Sequence of chain 1.A:
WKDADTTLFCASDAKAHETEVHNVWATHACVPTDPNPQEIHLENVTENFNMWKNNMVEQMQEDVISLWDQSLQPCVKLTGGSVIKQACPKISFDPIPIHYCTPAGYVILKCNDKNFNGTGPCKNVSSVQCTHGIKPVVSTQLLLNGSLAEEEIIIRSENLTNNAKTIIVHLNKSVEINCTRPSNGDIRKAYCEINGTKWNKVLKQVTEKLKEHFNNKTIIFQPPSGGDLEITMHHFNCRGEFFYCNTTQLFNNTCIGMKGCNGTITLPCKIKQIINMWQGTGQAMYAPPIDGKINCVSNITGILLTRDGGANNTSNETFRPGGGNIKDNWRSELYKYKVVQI

Binding-site contacts:
Ligand atom C2 contacts residue LYS115 of chain 1.A at 3.4 Å.
Ligand atom C1 contacts residue ASN113 of chain 1.A at 4.1 Å.
Ligand atom C1 contacts residue ASN125 of chain 1.A at 1.4 Å.
Ligand atom C2 contacts residue ASN125 of chain 1.A at 2.4 Å.
Ligand atom C4 contacts residue LYS115 of chain 1.A at 3.8 Å.
Ligand atom C7 contacts residue ASN125 of chain 1.A at 3.5 Å.
Ligand atom N2 contacts residue LYS115 of chain 1.A at 4.0 Å.
Ligand atom O6 contacts residue GLU40 of chain 1.A at 4.3 Å.
Ligand atom O5 contacts residue ASN125 of chain 1.A at 2.4 Å (h-bond).
Ligand atom C5 contacts residue ASN125 of chain 1.A at 3.7 Å.
Ligand atom O5 contacts residue ASN113 of chain 1.A at 3.3 Å.
Ligand atom O6 contacts residue SER127 of chain 1.A at 4.1 Å.
Ligand atom C3 contacts residue ASN125 of chain 1.A at 3.8 Å.
Ligand atom O3 contacts residue LYS115 of chain 1.A at 2.9 Å (salt-bridge).
Ligand atom C4 contacts residue ASN125 of chain 1.A at 4.2 Å.
Ligand atom N2 contacts residue ASN125 of chain 1.A at 2.9 Å (h-bond).
Ligand atom C6 contacts residue ASN113 of chain 1.A at 3.8 Å.
Ligand atom O6 contacts residue HIS42 of chain 1.A at 3.3 Å.
Ligand atom C3 contacts residue LYS115 of chain 1.A at 3.5 Å.
Ligand atom C5 contacts residue HIS42 of chain 1.A at 4.3 Å.
Ligand atom O7 contacts residue ASN125 of chain 1.A at 3.8 Å.
Ligand atom O6 contacts residue ASN113 of chain 1.A at 3.1 Å (h-bond).
Ligand atom C6 contacts residue HIS42 of chain 1.A at 3.8 Å.
Ligand atom C5 contacts residue ASN113 of chain 1.A at 4.3 Å.

The protein below binds the small molecule below.
Small molecule (SMILES): CC(=O)N[C@@H]1[C@@H](O)[C@H](O)[C@@H](CO)O[C@H]1O